This small molecule binds to this protein.
Small molecule (SMILES): Nc1ncnc2c1ncn2[C@@H]1O[C@H](CO[P](=O)(O)O[P](=O)(O)NP(=O)(O)O)[C@@H](O)[C@H]1O

Binding-site contacts:
Ligand atom O4' contacts residue GLN113 of chain 1.A at 3.6 Å.
Ligand atom PB contacts residue GLY108 of chain 1.A at 3.6 Å.
Ligand atom O2G contacts residue K1 of chain 1.F at 2.5 Å.
Ligand atom O1A contacts residue GLN113 of chain 1.A at 2.8 Å (h-bond).
Ligand atom O2B contacts residue GLY110 of chain 1.A at 3.2 Å (h-bond).
Ligand atom O3A contacts residue GLY110 of chain 1.A at 3.4 Å (h-bond).
Ligand atom O1B contacts residue THR112 of chain 1.A at 2.8 Å (h-bond).
Ligand atom N7 contacts residue ARG158 of chain 1.A at 3.6 Å.
Ligand atom O1G contacts residue MG1 of chain 1.C at 2.7 Å.
Ligand atom O1G contacts residue LYS111 of chain 1.A at 3.2 Å (salt-bridge).
Ligand atom C2 contacts residue THR316 of chain 1.A at 3.6 Å.
Ligand atom O3G contacts residue K1 of chain 1.F at 3.5 Å.
Ligand atom O2G contacts residue K1 of chain 1.E at 3.6 Å.
Ligand atom PG contacts residue K1 of chain 1.F at 3.3 Å.
Ligand atom N6 contacts residue GLN161 of chain 1.A at 2.8 Å (h-bond).
Ligand atom O2B contacts residue SER109 of chain 1.A at 3.6 Å (h-bond).
Ligand atom N3B contacts residue GLY108 of chain 1.A at 2.9 Å (h-bond).
Ligand atom O3G contacts residue PHE107 of chain 1.A at 3.3 Å.
Ligand atom C6 contacts residue ARG158 of chain 1.A at 3.3 Å.
Ligand atom O3A contacts residue GLY108 of chain 1.A at 3.2 Å.
Ligand atom N3B contacts residue PHE107 of chain 1.A at 3.5 Å.
Ligand atom N3B contacts residue LYS111 of chain 1.A at 3.3 Å (salt-bridge).
Ligand atom PB contacts residue LYS111 of chain 1.A at 3.6 Å.
Ligand atom N3B contacts residue MG1 of chain 1.C at 3.6 Å.
Ligand atom O1A contacts residue LYS111 of chain 1.A at 3.6 Å.
Ligand atom O2B contacts residue LYS111 of chain 1.A at 2.8 Å (salt-bridge).
Ligand atom O1B contacts residue MG1 of chain 1.C at 2.1 Å.
Ligand atom O2G contacts residue MG1 of chain 1.C at 2.5 Å.
Ligand atom O2A contacts residue GLN113 of chain 1.A at 3.5 Å (h-bond).
Ligand atom O1A contacts residue THR112 of chain 1.A at 3.0 Å (h-bond).
Ligand atom O1G contacts residue K1 of chain 1.F at 3.4 Å.
Ligand atom C5 contacts residue ARG158 of chain 1.A at 3.6 Å.
Ligand atom N6 contacts residue ARG158 of chain 1.A at 3.1 Å (salt-bridge).
Ligand atom O3G contacts residue K1 of chain 1.E at 3.3 Å.
Ligand atom PG contacts residue MG1 of chain 1.C at 3.0 Å.
Ligand atom PB contacts residue MG1 of chain 1.C at 3.3 Å.
Ligand atom O1A contacts residue GLY110 of chain 1.A at 3.4 Å.
Ligand atom O5' contacts residue GLN113 of chain 1.A at 3.3 Å.
Ligand atom PA contacts residue GLN113 of chain 1.A at 3.6 Å.
Ligand atom C8 contacts residue GLN113 of chain 1.A at 3.5 Å.

Sequence of chain 1.A:
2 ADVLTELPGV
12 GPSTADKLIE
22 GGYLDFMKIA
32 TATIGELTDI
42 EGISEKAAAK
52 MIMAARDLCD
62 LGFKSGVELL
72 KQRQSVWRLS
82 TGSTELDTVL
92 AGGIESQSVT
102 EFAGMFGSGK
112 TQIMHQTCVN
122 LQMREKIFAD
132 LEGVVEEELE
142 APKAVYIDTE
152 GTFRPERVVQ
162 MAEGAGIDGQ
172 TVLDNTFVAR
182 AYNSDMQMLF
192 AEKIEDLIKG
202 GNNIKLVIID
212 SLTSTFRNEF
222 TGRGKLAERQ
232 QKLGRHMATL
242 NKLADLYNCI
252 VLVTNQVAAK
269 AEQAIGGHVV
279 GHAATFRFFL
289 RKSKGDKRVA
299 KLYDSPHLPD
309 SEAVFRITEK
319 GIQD